Sequence of chain 45.A:
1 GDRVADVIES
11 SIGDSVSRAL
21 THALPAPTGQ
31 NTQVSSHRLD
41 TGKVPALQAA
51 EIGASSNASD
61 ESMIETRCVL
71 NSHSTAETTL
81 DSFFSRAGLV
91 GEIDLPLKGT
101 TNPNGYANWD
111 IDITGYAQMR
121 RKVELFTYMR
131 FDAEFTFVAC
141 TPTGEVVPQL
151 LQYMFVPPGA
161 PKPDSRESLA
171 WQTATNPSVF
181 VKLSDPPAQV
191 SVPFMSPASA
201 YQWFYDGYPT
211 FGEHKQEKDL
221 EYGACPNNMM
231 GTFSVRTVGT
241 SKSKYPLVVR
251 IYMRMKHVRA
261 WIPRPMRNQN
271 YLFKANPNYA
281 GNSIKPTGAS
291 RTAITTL

This protein binds this small molecule.
Small molecule (SMILES): C[C@H](CCOc1ccc(I)cc1)CCN1CCN(c2ccncc2)C1=O

Binding-site contacts:
Ligand atom CAG contacts residue ASP112 of chain 45.A at 3.5 Å.
Ligand atom OAB contacts residue ILE113 of chain 45.A at 3.3 Å (h-bond).
Ligand atom CAQ contacts residue ASN228 of chain 45.A at 3.6 Å.
Ligand atom CAF contacts residue ASN228 of chain 45.A at 3.2 Å.
Ligand atom CAM contacts residue ILE111 of chain 45.A at 3.6 Å (hydrophobic).
Ligand atom CAV contacts residue ILE111 of chain 45.A at 3.9 Å (hydrophobic).
Ligand atom CAV contacts residue MET195 of chain 45.A at 3.9 Å (hydrophobic).
Ligand atom NAZ contacts residue TRP203 of chain 45.A at 3.2 Å.
Ligand atom CAH contacts residue VAL192 of chain 45.A at 3.9 Å (hydrophobic).
Ligand atom CAW contacts residue ASN228 of chain 45.A at 3.7 Å.
Ligand atom CAJ contacts residue PHE135 of chain 45.A at 3.8 Å (hydrophobic).
Ligand atom CAA contacts residue PHE135 of chain 45.A at 3.8 Å (hydrophobic).
Ligand atom OAB contacts residue TRP203 of chain 45.A at 3.7 Å.
Ligand atom CAL contacts residue PHE135 of chain 45.A at 3.7 Å (hydrophobic).
Ligand atom CAI contacts residue ILE24 of chain 45.C at 3.7 Å (hydrophobic).
Ligand atom CAF contacts residue TRP203 of chain 45.A at 3.6 Å (hydrophobic).
Ligand atom CAE contacts residue ASP112 of chain 45.A at 3.6 Å.
Ligand atom CAE contacts residue THR114 of chain 45.A at 3.5 Å.
Ligand atom CAP contacts residue TYR201 of chain 45.A at 3.5 Å (hydrophobic).
Ligand atom NAY contacts residue TRP203 of chain 45.A at 3.7 Å.
Ligand atom CAQ contacts residue TYR201 of chain 45.A at 3.7 Å (hydrophobic).
Ligand atom OAB contacts residue ASP112 of chain 45.A at 3.6 Å.
Ligand atom CAG contacts residue TRP203 of chain 45.A at 3.9 Å (hydrophobic).
Ligand atom CAG contacts residue THR114 of chain 45.A at 3.9 Å.
Ligand atom CAQ contacts residue TRP203 of chain 45.A at 3.4 Å (hydrophobic).
Ligand atom CAM contacts residue MET195 of chain 45.A at 4.0 Å (hydrophobic).
Ligand atom CAI contacts residue PHE155 of chain 45.A at 3.5 Å (hydrophobic).
Ligand atom NAZ contacts residue ASN228 of chain 45.A at 3.9 Å.
Ligand atom CAF contacts residue GLN202 of chain 45.A at 3.6 Å.
Ligand atom CAX contacts residue ILE111 of chain 45.A at 3.9 Å (hydrophobic).
Ligand atom CAL contacts residue ILE111 of chain 45.A at 3.5 Å (hydrophobic).
Ligand atom CAK contacts residue MET195 of chain 45.A at 3.8 Å (hydrophobic).
Ligand atom OAS contacts residue MET195 of chain 45.A at 3.1 Å.
Ligand atom CAK contacts residue PHE155 of chain 45.A at 3.5 Å (hydrophobic).
Ligand atom CAT contacts residue TRP203 of chain 45.A at 3.4 Å (hydrophobic).
Ligand atom CAW contacts residue TRP203 of chain 45.A at 3.4 Å (hydrophobic).
Ligand atom CAV contacts residue VAL192 of chain 45.A at 3.9 Å (hydrophobic).
Ligand atom OAS contacts residue VAL192 of chain 45.A at 3.9 Å.
Ligand atom CAD contacts residue ASN228 of chain 45.A at 3.5 Å.
Ligand atom CAD contacts residue GLN202 of chain 45.A at 3.6 Å.

Sequence of chain 45.C:
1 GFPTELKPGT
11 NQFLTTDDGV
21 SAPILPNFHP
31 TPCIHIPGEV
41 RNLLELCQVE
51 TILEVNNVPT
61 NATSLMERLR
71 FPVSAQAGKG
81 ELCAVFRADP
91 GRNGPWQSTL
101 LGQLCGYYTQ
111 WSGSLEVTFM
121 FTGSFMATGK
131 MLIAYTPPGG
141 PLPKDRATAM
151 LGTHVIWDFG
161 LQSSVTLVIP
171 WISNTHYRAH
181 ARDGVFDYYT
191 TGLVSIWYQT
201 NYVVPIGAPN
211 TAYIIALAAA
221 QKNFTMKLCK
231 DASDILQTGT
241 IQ